Sequence of chain 1.E:
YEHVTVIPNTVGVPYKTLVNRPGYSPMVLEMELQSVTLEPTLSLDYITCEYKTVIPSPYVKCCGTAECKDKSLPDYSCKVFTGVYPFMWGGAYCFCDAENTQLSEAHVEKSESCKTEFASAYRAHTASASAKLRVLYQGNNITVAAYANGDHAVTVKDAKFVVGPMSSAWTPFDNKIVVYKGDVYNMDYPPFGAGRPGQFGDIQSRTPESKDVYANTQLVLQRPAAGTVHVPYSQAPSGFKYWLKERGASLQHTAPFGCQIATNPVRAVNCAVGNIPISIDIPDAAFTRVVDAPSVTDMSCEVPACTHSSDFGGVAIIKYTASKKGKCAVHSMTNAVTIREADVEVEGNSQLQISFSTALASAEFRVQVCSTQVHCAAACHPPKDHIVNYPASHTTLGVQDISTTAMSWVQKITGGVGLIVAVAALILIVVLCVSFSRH

Binding-site contacts:
Ligand atom N2 contacts residue ASN259 of chain 1.F at 2.9 Å (h-bond).
Ligand atom C7 contacts residue ASN259 of chain 1.F at 3.1 Å.
Ligand atom C8 contacts residue LYS181 of chain 1.E at 4.1 Å.
Ligand atom C4 contacts residue ASN259 of chain 1.F at 4.2 Å.
Ligand atom O5 contacts residue ASN259 of chain 1.F at 2.4 Å (h-bond).
Ligand atom C3 contacts residue ASN259 of chain 1.F at 3.8 Å.
Ligand atom O7 contacts residue LYS181 of chain 1.E at 3.9 Å.
Ligand atom O5 contacts residue THR116 of chain 1.E at 4.0 Å.
Ligand atom C2 contacts residue ASN259 of chain 1.F at 2.4 Å.
Ligand atom C5 contacts residue ASN259 of chain 1.F at 3.7 Å.
Ligand atom O6 contacts residue LYS115 of chain 1.E at 4.4 Å.
Ligand atom C1 contacts residue ASN259 of chain 1.F at 1.4 Å.
Ligand atom C8 contacts residue ASN259 of chain 1.F at 4.4 Å.
Ligand atom O6 contacts residue THR116 of chain 1.E at 3.5 Å.
Ligand atom O7 contacts residue ASN259 of chain 1.F at 2.9 Å (h-bond).

Sequence of chain 1.F:
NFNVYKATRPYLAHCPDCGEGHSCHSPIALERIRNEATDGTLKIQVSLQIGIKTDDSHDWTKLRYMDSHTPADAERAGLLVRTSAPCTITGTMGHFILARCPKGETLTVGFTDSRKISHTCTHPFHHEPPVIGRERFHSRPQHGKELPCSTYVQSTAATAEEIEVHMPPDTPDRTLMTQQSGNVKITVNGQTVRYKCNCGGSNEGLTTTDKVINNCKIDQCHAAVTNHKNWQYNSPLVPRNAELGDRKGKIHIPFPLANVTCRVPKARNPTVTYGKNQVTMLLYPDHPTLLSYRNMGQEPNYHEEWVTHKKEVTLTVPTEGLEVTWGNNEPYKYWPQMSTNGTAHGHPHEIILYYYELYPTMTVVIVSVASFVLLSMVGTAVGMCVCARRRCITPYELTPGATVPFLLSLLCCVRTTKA

The protein below binds the small molecule below.
Small molecule (SMILES): CC(=O)N[C@@H]1[C@@H](O)[C@H](O)[C@@H](CO)O[C@H]1O